Binding-site contacts:
Ligand atom O28 contacts residue ALA155 of chain 1.A at 3.8 Å.
Ligand atom C29 contacts residue LYS142 of chain 1.A at 3.4 Å.
Ligand atom C01 contacts residue LYS37 of chain 1.A at 3.5 Å.
Ligand atom C07 contacts residue HIS86 of chain 1.A at 3.8 Å.
Ligand atom C09 contacts residue HIS88 of chain 1.A at 3.1 Å.
Ligand atom C22 contacts residue VAL16 of chain 1.A at 3.7 Å (hydrophobic).
Ligand atom N08 contacts residue TYR87 of chain 1.A at 3.7 Å.
Ligand atom C24 contacts residue LEU145 of chain 1.A at 3.6 Å (hydrophobic).
Ligand atom C09 contacts residue LEU145 of chain 1.A at 3.5 Å (hydrophobic).
Ligand atom C23 contacts residue HIS88 of chain 1.A at 3.6 Å.
Ligand atom C04 contacts residue THR85 of chain 1.A at 3.9 Å.
Ligand atom N08 contacts residue LEU145 of chain 1.A at 3.5 Å.
Ligand atom C04 contacts residue ALA35 of chain 1.A at 3.8 Å (hydrophobic).
Ligand atom C21 contacts residue GLU89 of chain 1.A at 3.8 Å.
Ligand atom C01 contacts residue LEU83 of chain 1.A at 3.4 Å (hydrophobic).
Ligand atom C13 contacts residue VAL16 of chain 1.A at 3.9 Å (hydrophobic).
Ligand atom C25 contacts residue VAL24 of chain 1.A at 3.6 Å (hydrophobic).
Ligand atom N08 contacts residue HIS88 of chain 1.A at 2.9 Å (h-bond).
Ligand atom C09 contacts residue TYR87 of chain 1.A at 3.8 Å (hydrophobic).
Ligand atom C10 contacts residue LEU145 of chain 1.A at 3.6 Å (hydrophobic).
Ligand atom C01 contacts residue THR85 of chain 1.A at 3.5 Å.
Ligand atom C29 contacts residue ALA155 of chain 1.A at 3.8 Å (hydrophobic).
Ligand atom C29 contacts residue ASN143 of chain 1.A at 3.6 Å.
Ligand atom O02 contacts residue LYS37 of chain 1.A at 3.5 Å.
Ligand atom C22 contacts residue TYR87 of chain 1.A at 3.1 Å (hydrophobic).
Ligand atom C07 contacts residue LEU145 of chain 1.A at 3.4 Å (hydrophobic).
Ligand atom C07 contacts residue ALA35 of chain 1.A at 3.6 Å (hydrophobic).
Ligand atom C23 contacts residue TYR87 of chain 1.A at 3.1 Å (hydrophobic).
Ligand atom O31 contacts residue LYS37 of chain 1.A at 3.6 Å.
Ligand atom C13 contacts residue GLY91 of chain 1.A at 3.8 Å.
Ligand atom C04 contacts residue VAL24 of chain 1.A at 3.8 Å (hydrophobic).
Ligand atom C11 contacts residue VAL16 of chain 1.A at 3.8 Å (hydrophobic).
Ligand atom C26 contacts residue LEU145 of chain 1.A at 3.9 Å (hydrophobic).
Ligand atom C23 contacts residue VAL16 of chain 1.A at 3.8 Å (hydrophobic).
Ligand atom C12 contacts residue GLY91 of chain 1.A at 3.6 Å.
Ligand atom C06 contacts residue LEU145 of chain 1.A at 3.5 Å (hydrophobic).
Ligand atom C32 contacts residue ASP156 of chain 1.A at 3.6 Å.
Ligand atom C16 contacts residue VAL16 of chain 1.A at 3.8 Å (hydrophobic).
Ligand atom C01 contacts residue ALA35 of chain 1.A at 3.6 Å (hydrophobic).
Ligand atom C14 contacts residue VAL16 of chain 1.A at 3.8 Å (hydrophobic).

Sequence of chain 1.A:
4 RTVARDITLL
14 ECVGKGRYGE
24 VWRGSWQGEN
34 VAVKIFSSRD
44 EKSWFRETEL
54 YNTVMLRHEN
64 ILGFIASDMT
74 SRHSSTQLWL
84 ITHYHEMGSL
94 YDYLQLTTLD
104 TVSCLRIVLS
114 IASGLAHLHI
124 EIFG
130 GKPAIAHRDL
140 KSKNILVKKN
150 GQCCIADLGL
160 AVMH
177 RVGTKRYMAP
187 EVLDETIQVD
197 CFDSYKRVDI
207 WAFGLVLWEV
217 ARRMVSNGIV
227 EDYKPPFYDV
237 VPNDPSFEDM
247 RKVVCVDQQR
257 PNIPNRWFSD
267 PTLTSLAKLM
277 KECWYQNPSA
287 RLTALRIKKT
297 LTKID

A protein and the small-molecule ligand that binds it are described below.
Small molecule (SMILES): COc1cc(-c2cncc(-c3ccc(C4CCN(C)CC4)cc3)c2C)cc(OC)c1OC